Binding-site contacts:
Ligand atom O08 contacts residue TRP207 of chain 1.A at 3.9 Å.
Ligand atom O09 contacts residue ZN1 of chain 1.B at 3.0 Å.
Ligand atom S07 contacts residue THR197 of chain 1.A at 3.9 Å.
Ligand atom C05 contacts residue LEU196 of chain 1.A at 4.4 Å (hydrophobic).
Ligand atom NP0 contacts residue HIS118 of chain 1.A at 3.2 Å (h-bond).
Ligand atom S07 contacts residue HIS93 of chain 1.A at 3.5 Å (h-bond).
Ligand atom F12 contacts residue VAL141 of chain 1.A at 4.0 Å.
Ligand atom C01 contacts residue LEU196 of chain 1.A at 4.3 Å (hydrophobic).
Ligand atom C02 contacts residue LEU196 of chain 1.A at 4.5 Å (hydrophobic).
Ligand atom C02 contacts residue THR198 of chain 1.A at 3.9 Å.
Ligand atom O08 contacts residue LEU196 of chain 1.A at 3.4 Å.
Ligand atom F12 contacts residue HIS93 of chain 1.A at 3.6 Å.
Ligand atom C03 contacts residue THR198 of chain 1.A at 3.8 Å.
Ligand atom F12 contacts residue VAL120 of chain 1.A at 2.8 Å.
Ligand atom C04 contacts residue HIS93 of chain 1.A at 3.7 Å.
Ligand atom S07 contacts residue ZN1 of chain 1.B at 2.9 Å.
Ligand atom O09 contacts residue TRP207 of chain 1.A at 4.1 Å.
Ligand atom C06 contacts residue VAL120 of chain 1.A at 4.2 Å (hydrophobic).
Ligand atom C04 contacts residue ZN1 of chain 1.B at 4.0 Å.
Ligand atom C06 contacts residue LEU196 of chain 1.A at 4.3 Å (hydrophobic).
Ligand atom F11 contacts residue LEU196 of chain 1.A at 4.2 Å.
Ligand atom O08 contacts residue THR197 of chain 1.A at 2.9 Å (h-bond).
Ligand atom C05 contacts residue HIS93 of chain 1.A at 3.7 Å.
Ligand atom F11 contacts residue THR198 of chain 1.A at 2.9 Å.
Ligand atom NP0 contacts residue GLU105 of chain 1.A at 4.4 Å.
Ligand atom S07 contacts residue HIS118 of chain 1.A at 3.8 Å.
Ligand atom NP0 contacts residue THR197 of chain 1.A at 3.0 Å (h-bond).
Ligand atom C03 contacts residue LEU196 of chain 1.A at 4.2 Å (hydrophobic).
Ligand atom O09 contacts residue VAL120 of chain 1.A at 4.3 Å.
Ligand atom O09 contacts residue HIS118 of chain 1.A at 3.3 Å (h-bond).
Ligand atom C06 contacts residue GLN91 of chain 1.A at 4.4 Å.
Ligand atom O08 contacts residue SER195 of chain 1.A at 4.4 Å.
Ligand atom NP0 contacts residue HIS93 of chain 1.A at 2.8 Å (h-bond).
Ligand atom O09 contacts residue VAL141 of chain 1.A at 3.9 Å.
Ligand atom NP0 contacts residue ZN1 of chain 1.B at 1.8 Å.
Ligand atom O09 contacts residue HIS93 of chain 1.A at 3.3 Å.
Ligand atom NP0 contacts residue HIS95 of chain 1.A at 3.2 Å (h-bond).
Ligand atom F11 contacts residue THR197 of chain 1.A at 3.8 Å.
Ligand atom C05 contacts residue VAL120 of chain 1.A at 3.8 Å (hydrophobic).
Ligand atom O08 contacts residue ZN1 of chain 1.B at 3.9 Å.

Sequence of chain 1.A:
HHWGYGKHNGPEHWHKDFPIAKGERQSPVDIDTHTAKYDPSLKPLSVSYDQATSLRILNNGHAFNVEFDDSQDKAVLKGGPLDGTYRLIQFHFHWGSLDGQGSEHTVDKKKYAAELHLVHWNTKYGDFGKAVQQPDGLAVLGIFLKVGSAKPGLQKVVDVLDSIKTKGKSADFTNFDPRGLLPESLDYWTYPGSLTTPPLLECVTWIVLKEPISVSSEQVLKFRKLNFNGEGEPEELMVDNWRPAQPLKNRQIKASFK

A protein and the small-molecule ligand that binds it are described below.
Small molecule (SMILES): NS(=O)(=O)c1c(F)cccc1F